Sequence of chain 1.A:
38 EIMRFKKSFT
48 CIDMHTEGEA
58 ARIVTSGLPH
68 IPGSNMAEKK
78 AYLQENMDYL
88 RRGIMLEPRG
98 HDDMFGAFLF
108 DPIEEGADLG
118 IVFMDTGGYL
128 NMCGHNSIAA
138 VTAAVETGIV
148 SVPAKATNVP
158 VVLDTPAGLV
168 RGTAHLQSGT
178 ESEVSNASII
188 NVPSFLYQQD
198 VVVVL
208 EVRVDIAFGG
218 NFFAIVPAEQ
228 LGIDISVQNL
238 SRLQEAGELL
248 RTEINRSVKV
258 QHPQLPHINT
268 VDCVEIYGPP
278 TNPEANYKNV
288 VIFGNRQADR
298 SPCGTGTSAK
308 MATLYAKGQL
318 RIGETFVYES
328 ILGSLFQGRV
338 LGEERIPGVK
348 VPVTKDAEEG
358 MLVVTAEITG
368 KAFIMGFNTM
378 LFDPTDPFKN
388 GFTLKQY

A small-molecule ligand and the protein it binds are described below.
Small molecule (SMILES): CC(=O)CCC(=O)O

Binding-site contacts:
Ligand atom O1 contacts residue GLY131 of chain 1.A at 3.3 Å (h-bond).
Ligand atom C1 contacts residue CYS130 of chain 1.A at 3.8 Å (hydrophobic).
Ligand atom O1 contacts residue THR302 of chain 1.A at 4.0 Å.
Ligand atom C2 contacts residue ASP296 of chain 1.A at 3.7 Å.
Ligand atom C1 contacts residue HIS132 of chain 1.A at 3.7 Å.
Ligand atom OH1 contacts residue CYS130 of chain 1.A at 3.5 Å.
Ligand atom O1 contacts residue HIS132 of chain 1.A at 3.0 Å (h-bond).
Ligand atom OH1 contacts residue GLY131 of chain 1.A at 2.6 Å (h-bond).
Ligand atom C1 contacts residue GLY301 of chain 1.A at 3.4 Å.
Ligand atom C1 contacts residue GLY131 of chain 1.A at 3.2 Å.
Ligand atom O1 contacts residue GLY301 of chain 1.A at 2.8 Å (h-bond).
Ligand atom C2 contacts residue CYS300 of chain 1.A at 3.0 Å (hydrophobic).
Ligand atom OH1 contacts residue THR302 of chain 1.A at 2.7 Å (h-bond).
Ligand atom O1 contacts residue CYS130 of chain 1.A at 4.0 Å.
Ligand atom C1 contacts residue ASP296 of chain 1.A at 4.3 Å.
Ligand atom OH1 contacts residue HIS132 of chain 1.A at 4.2 Å.
Ligand atom C2 contacts residue HIS132 of chain 1.A at 3.8 Å.
Ligand atom OH1 contacts residue GLY301 of chain 1.A at 3.7 Å.
Ligand atom OH1 contacts residue CYS300 of chain 1.A at 3.8 Å.
Ligand atom C2 contacts residue THR302 of chain 1.A at 3.8 Å.
Ligand atom C2 contacts residue CYS130 of chain 1.A at 4.0 Å (hydrophobic).
Ligand atom C1 contacts residue CYS300 of chain 1.A at 3.3 Å (hydrophobic).
Ligand atom O1 contacts residue ASP296 of chain 1.A at 4.0 Å.
Ligand atom C1 contacts residue THR302 of chain 1.A at 3.6 Å.
Ligand atom O1 contacts residue CYS300 of chain 1.A at 3.5 Å.
Ligand atom C2 contacts residue GLY131 of chain 1.A at 4.5 Å.